Binding-site contacts:
Ligand atom C7 contacts residue GLY57 of chain 1.X at 4.4 Å.
Ligand atom O6 contacts residue ARG61 of chain 1.X at 4.0 Å.
Ligand atom O3 contacts residue LYS39 of chain 1.X at 3.6 Å (salt-bridge).
Ligand atom C3 contacts residue ASN2 of chain 1.K at 3.7 Å.
Ligand atom O2 contacts residue GLU81 of chain 1.X at 3.3 Å.
Ligand atom O3 contacts residue GLU81 of chain 1.X at 3.4 Å.
Ligand atom C2 contacts residue ASN2 of chain 1.K at 2.6 Å.
Ligand atom N2 contacts residue ASN2 of chain 1.K at 3.5 Å (h-bond).
Ligand atom C2 contacts residue LYS39 of chain 1.X at 3.8 Å.
Ligand atom O7 contacts residue PCA1 of chain 1.K at 4.5 Å.
Ligand atom O2 contacts residue LYS39 of chain 1.X at 3.7 Å.
Ligand atom C1 contacts residue ASN2 of chain 1.K at 1.5 Å.
Ligand atom C4 contacts residue ASN2 of chain 1.K at 4.3 Å.
Ligand atom C3 contacts residue GLU81 of chain 1.X at 4.2 Å.
Ligand atom C3 contacts residue LYS39 of chain 1.X at 3.7 Å.
Ligand atom C6 contacts residue PRO59 of chain 1.X at 3.5 Å (hydrophobic).
Ligand atom O5 contacts residue ASN2 of chain 1.K at 2.3 Å (h-bond).
Ligand atom C5 contacts residue GLU81 of chain 1.X at 4.2 Å.
Ligand atom O3 contacts residue ASN2 of chain 1.K at 3.9 Å.
Ligand atom O7 contacts residue GLY57 of chain 1.X at 3.3 Å.
Ligand atom C6 contacts residue ARG61 of chain 1.X at 4.3 Å.
Ligand atom O6 contacts residue PRO59 of chain 1.X at 4.1 Å.
Ligand atom C5 contacts residue ASN2 of chain 1.K at 3.6 Å.
Ligand atom C3 contacts residue GLU81 of chain 1.X at 4.5 Å.

Sequence of chain 1.K:
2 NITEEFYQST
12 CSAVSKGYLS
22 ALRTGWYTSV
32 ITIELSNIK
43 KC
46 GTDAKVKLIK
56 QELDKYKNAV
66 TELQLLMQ

Sequence of chain 1.X:
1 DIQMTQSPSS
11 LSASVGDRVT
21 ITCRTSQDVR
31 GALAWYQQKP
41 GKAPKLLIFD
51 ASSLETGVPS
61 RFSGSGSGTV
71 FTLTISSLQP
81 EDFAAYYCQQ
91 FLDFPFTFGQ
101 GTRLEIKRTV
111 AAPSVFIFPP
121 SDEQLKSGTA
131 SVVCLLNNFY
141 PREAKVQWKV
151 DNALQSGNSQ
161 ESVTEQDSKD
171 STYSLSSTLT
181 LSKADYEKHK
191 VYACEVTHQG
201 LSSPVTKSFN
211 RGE

A small-molecule ligand and the protein it binds are described below.
Small molecule (SMILES): CC(=O)N[C@H]1[C@H](O[C@H]2[C@H](O)[C@@H](NC(C)=O)CO[C@@H]2CO)O[C@H](CO)[C@@H](O[C@@H]2O[C@H](CO)[C@@H](O)[C@H](O[C@H]3O[C@H](CO)[C@@H](O)[C@H](O)[C@@H]3O)[C@@H]2O)[C@@H]1O